The small molecule below binds the protein below.
Small molecule (SMILES): CC(C)(C)OC(=O)N[C@H](C(=O)NO)c1ccc(-n2cccn2)cc1

Sequence of chain 1.H:
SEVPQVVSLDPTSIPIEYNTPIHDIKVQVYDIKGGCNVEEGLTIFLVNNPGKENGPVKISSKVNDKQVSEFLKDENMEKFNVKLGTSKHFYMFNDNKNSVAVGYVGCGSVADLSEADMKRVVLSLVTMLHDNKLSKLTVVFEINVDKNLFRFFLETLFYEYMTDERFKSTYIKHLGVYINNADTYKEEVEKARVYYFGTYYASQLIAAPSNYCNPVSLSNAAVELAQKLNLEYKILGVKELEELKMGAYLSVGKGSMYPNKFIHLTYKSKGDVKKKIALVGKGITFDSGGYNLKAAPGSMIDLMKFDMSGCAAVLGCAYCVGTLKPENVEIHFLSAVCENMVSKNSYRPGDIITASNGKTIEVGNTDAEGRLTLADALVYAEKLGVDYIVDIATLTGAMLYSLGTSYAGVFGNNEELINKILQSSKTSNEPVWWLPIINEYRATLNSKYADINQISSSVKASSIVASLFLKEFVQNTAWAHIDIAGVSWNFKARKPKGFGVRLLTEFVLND

Binding-site contacts:
Ligand atom OAF contacts residue GLU378 of chain 1.H at 3.2 Å (salt-bridge).
Ligand atom CAM contacts residue ALA494 of chain 1.H at 3.2 Å (hydrophobic).
Ligand atom NAW contacts residue GLY406 of chain 1.H at 3.7 Å.
Ligand atom CAK contacts residue GLY406 of chain 1.H at 3.8 Å.
Ligand atom CAU contacts residue GLY406 of chain 1.H at 3.4 Å.
Ligand atom CAL contacts residue GLY406 of chain 1.H at 3.3 Å.
Ligand atom OAF contacts residue ASP376 of chain 1.H at 3.3 Å (salt-bridge).
Ligand atom C contacts residue ASP376 of chain 1.H at 3.2 Å.
Ligand atom O contacts residue ASP296 of chain 1.H at 2.7 Å (salt-bridge).
Ligand atom O contacts residue ZN1 of chain 1.TB at 2.0 Å.
Ligand atom OAF contacts residue LEU404 of chain 1.H at 3.6 Å.
Ligand atom CAJ contacts residue GLY406 of chain 1.H at 3.5 Å.
Ligand atom O contacts residue ASP376 of chain 1.H at 2.9 Å (salt-bridge).
Ligand atom C contacts residue ASP296 of chain 1.H at 3.8 Å.
Ligand atom CAL contacts residue THR405 of chain 1.H at 3.7 Å.
Ligand atom NAO contacts residue CO31 of chain 1.SB at 3.2 Å (h-bond).
Ligand atom C contacts residue LEU404 of chain 1.H at 3.8 Å (hydrophobic).
Ligand atom O contacts residue LYS303 of chain 1.H at 3.0 Å (salt-bridge).
Ligand atom C contacts residue ZN1 of chain 1.TB at 2.8 Å.
Ligand atom NAO contacts residue ASP376 of chain 1.H at 3.4 Å (salt-bridge).
Ligand atom NAO contacts residue ZN1 of chain 1.TB at 3.2 Å.
Ligand atom CAM contacts residue GLY406 of chain 1.H at 3.8 Å.
Ligand atom NAO contacts residue LEU404 of chain 1.H at 2.8 Å (h-bond).
Ligand atom CAB contacts residue ARG380 of chain 1.H at 3.7 Å.
Ligand atom OAF contacts residue ASP296 of chain 1.H at 3.5 Å (salt-bridge).
Ligand atom OAF contacts residue CO31 of chain 1.SB at 2.5 Å (h-bond).
Ligand atom CAJ contacts residue THR405 of chain 1.H at 3.9 Å.
Ligand atom OAF contacts residue ZN1 of chain 1.TB at 2.8 Å.
Ligand atom C contacts residue ZN1 of chain 1.RB at 3.6 Å.
Ligand atom CAI contacts residue LYS303 of chain 1.H at 3.7 Å.
Ligand atom CAJ contacts residue LEU404 of chain 1.H at 3.3 Å (hydrophobic).
Ligand atom CAG contacts residue ALA494 of chain 1.H at 3.0 Å (hydrophobic).
Ligand atom NAO contacts residue ZN1 of chain 1.RB at 3.3 Å.
Ligand atom C contacts residue LYS303 of chain 1.H at 3.9 Å.
Ligand atom O contacts residue ZN1 of chain 1.RB at 3.3 Å.
Ligand atom CAG contacts residue LEU409 of chain 1.H at 3.8 Å (hydrophobic).
Ligand atom N contacts residue LEU404 of chain 1.H at 3.5 Å (h-bond).
Ligand atom OAF contacts residue ZN1 of chain 1.RB at 2.2 Å.
Ligand atom OAF contacts residue LYS291 of chain 1.H at 3.0 Å (salt-bridge).
Ligand atom CAT contacts residue GLY406 of chain 1.H at 3.8 Å.